Sequence of chain 1.A:
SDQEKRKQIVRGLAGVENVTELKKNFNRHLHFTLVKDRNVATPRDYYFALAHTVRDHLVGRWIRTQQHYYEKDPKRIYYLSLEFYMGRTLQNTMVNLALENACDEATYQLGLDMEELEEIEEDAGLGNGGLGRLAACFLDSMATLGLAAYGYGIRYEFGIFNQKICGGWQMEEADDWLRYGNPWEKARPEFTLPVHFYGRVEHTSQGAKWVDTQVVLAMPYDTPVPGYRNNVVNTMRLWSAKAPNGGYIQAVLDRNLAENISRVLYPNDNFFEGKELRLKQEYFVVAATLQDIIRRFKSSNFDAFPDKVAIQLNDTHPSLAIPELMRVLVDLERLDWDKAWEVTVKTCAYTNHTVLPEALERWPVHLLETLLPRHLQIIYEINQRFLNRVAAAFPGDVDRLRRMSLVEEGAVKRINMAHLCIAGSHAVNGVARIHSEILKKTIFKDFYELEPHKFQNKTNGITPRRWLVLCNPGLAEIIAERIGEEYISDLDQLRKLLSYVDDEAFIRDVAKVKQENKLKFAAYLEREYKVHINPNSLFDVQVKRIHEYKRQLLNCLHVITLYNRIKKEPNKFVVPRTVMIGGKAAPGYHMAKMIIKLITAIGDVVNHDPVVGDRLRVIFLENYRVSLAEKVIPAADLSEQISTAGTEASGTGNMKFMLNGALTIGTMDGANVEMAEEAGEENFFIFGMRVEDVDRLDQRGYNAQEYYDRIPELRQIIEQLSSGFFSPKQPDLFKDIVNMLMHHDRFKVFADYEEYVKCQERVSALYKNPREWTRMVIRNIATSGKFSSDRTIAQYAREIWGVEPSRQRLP

A small-molecule ligand and the protein it binds are described below.
Small molecule (SMILES): OC[C@H]1O[C@H](O)[C@H](O)[C@@H](O)[C@@H]1O

Binding-site contacts:
Ligand atom C6 contacts residue HIS377 of chain 1.A at 3.5 Å.
Ligand atom O5 contacts residue LEU136 of chain 1.A at 3.4 Å (h-bond).
Ligand atom C1 contacts residue LEU136 of chain 1.A at 3.9 Å (hydrophobic).
Ligand atom C4 contacts residue GLY675 of chain 1.A at 3.7 Å.
Ligand atom O6 contacts residue ASN484 of chain 1.A at 2.8 Å (h-bond).
Ligand atom C6 contacts residue ASN484 of chain 1.A at 3.2 Å.
Ligand atom O4 contacts residue SER674 of chain 1.A at 3.5 Å.
Ligand atom C1 contacts residue HIS377 of chain 1.A at 4.1 Å.
Ligand atom C3 contacts residue GLY675 of chain 1.A at 3.8 Å.
Ligand atom O5 contacts residue HIS377 of chain 1.A at 3.5 Å (h-bond).
Ligand atom O4 contacts residue THR676 of chain 1.A at 4.2 Å.
Ligand atom O6 contacts residue LEU139 of chain 1.A at 4.1 Å.
Ligand atom O3 contacts residue SER674 of chain 1.A at 3.1 Å (h-bond).
Ligand atom C6 contacts residue LEU136 of chain 1.A at 3.7 Å (hydrophobic).
Ligand atom O2 contacts residue HIS377 of chain 1.A at 4.2 Å.
Ligand atom C2 contacts residue GLU672 of chain 1.A at 3.9 Å.
Ligand atom C5 contacts residue LEU136 of chain 1.A at 3.5 Å (hydrophobic).
Ligand atom O6 contacts residue VAL455 of chain 1.A at 3.8 Å.
Ligand atom O6 contacts residue HIS377 of chain 1.A at 2.7 Å (h-bond).
Ligand atom C5 contacts residue ASN484 of chain 1.A at 4.2 Å.
Ligand atom O3 contacts residue ALA673 of chain 1.A at 3.6 Å.
Ligand atom C2 contacts residue HIS377 of chain 1.A at 3.5 Å.
Ligand atom O1 contacts residue LEU136 of chain 1.A at 3.3 Å (h-bond).
Ligand atom O2 contacts residue GLU672 of chain 1.A at 3.1 Å (salt-bridge).
Ligand atom C4 contacts residue ASN484 of chain 1.A at 4.0 Å.
Ligand atom O5 contacts residue GLY135 of chain 1.A at 4.0 Å.
Ligand atom O4 contacts residue ASN484 of chain 1.A at 3.5 Å (h-bond).
Ligand atom O3 contacts residue GLU672 of chain 1.A at 2.8 Å (salt-bridge).
Ligand atom O3 contacts residue GLY675 of chain 1.A at 3.1 Å (h-bond).
Ligand atom O2 contacts residue ASN284 of chain 1.A at 3.1 Å (h-bond).
Ligand atom C6 contacts residue GLY135 of chain 1.A at 3.7 Å.
Ligand atom O1 contacts residue ASN284 of chain 1.A at 4.0 Å.
Ligand atom C5 contacts residue GLY135 of chain 1.A at 3.6 Å.
Ligand atom C4 contacts residue SER674 of chain 1.A at 4.2 Å.
Ligand atom C5 contacts residue HIS377 of chain 1.A at 4.1 Å.
Ligand atom C3 contacts residue GLU672 of chain 1.A at 3.5 Å.
Ligand atom O1 contacts residue GLY135 of chain 1.A at 3.7 Å.
Ligand atom C6 contacts residue LEU139 of chain 1.A at 4.2 Å (hydrophobic).
Ligand atom O4 contacts residue GLY675 of chain 1.A at 2.7 Å (h-bond).
Ligand atom O2 contacts residue TYR573 of chain 1.A at 3.0 Å (h-bond).